Sequence of chain 1.A:
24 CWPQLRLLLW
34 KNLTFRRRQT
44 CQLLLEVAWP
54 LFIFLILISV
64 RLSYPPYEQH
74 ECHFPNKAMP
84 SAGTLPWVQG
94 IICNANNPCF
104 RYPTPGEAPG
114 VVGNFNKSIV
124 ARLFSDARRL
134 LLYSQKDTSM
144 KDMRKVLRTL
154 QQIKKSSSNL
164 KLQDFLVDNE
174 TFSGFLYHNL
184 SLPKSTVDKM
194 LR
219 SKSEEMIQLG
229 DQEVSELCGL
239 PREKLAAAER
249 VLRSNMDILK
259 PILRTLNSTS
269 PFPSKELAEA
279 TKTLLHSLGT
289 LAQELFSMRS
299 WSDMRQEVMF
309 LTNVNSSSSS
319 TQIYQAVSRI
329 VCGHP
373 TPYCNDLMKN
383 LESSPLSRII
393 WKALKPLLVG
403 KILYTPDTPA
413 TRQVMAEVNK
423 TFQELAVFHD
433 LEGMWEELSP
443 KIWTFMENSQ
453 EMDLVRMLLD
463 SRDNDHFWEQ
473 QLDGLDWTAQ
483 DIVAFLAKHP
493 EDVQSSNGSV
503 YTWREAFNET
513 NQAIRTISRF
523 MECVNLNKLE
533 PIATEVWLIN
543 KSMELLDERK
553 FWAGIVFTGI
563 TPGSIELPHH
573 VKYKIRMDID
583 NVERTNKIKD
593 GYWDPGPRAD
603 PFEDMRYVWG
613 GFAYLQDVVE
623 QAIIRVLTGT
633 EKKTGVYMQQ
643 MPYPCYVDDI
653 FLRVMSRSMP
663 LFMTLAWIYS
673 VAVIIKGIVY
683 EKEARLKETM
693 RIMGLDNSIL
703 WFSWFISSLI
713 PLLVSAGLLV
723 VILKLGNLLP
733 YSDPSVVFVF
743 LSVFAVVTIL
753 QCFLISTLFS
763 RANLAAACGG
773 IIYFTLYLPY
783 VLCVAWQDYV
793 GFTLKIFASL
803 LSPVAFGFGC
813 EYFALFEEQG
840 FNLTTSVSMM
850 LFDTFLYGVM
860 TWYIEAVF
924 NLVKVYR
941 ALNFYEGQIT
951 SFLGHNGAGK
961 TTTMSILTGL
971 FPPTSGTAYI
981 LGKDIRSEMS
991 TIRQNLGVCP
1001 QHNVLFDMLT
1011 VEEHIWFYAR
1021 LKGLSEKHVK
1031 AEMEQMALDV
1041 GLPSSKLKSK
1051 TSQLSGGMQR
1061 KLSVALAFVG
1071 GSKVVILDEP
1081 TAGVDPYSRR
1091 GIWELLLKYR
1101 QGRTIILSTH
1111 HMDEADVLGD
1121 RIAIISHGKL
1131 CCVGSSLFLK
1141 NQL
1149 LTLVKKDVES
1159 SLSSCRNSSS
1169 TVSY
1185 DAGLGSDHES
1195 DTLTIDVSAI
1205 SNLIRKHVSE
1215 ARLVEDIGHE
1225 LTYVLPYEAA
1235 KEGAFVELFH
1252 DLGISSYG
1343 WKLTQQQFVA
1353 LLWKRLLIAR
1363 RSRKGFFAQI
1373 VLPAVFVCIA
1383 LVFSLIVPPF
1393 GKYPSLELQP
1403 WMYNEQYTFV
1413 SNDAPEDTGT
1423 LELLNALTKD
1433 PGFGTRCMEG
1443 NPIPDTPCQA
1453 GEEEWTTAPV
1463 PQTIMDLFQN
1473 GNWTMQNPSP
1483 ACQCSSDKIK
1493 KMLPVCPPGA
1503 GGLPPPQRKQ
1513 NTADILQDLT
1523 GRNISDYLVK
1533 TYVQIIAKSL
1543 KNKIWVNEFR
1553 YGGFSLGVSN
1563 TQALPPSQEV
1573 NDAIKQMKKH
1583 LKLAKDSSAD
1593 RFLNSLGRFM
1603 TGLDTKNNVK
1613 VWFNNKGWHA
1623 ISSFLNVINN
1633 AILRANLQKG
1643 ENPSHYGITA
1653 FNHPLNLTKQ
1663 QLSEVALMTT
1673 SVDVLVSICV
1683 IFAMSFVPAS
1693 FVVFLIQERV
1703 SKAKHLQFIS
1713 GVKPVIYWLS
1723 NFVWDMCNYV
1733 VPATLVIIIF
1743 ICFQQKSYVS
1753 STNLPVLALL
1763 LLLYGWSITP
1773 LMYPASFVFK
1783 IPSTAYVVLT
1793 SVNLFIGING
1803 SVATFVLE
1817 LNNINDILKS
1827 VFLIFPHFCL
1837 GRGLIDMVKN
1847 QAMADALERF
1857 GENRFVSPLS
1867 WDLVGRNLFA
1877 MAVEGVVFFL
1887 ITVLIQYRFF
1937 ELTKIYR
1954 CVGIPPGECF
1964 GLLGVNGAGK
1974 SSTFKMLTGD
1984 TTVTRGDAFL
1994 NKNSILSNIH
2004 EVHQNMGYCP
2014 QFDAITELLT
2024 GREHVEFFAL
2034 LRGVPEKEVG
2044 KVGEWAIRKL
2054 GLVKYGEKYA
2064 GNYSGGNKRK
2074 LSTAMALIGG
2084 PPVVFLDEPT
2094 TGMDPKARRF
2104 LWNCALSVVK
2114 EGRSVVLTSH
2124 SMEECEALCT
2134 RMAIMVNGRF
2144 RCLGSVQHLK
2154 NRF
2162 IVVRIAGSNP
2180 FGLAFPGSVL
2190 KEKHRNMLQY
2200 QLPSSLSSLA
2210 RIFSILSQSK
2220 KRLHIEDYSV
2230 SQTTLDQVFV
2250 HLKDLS

The protein below binds the small molecule below.
Small molecule (SMILES): CC(=O)N[C@@H]1[C@@H](O)[C@H](O)[C@@H](CO)O[C@H]1O

Binding-site contacts:
Ligand atom O6 contacts residue ALA428 of chain 1.A at 4.4 Å.
Ligand atom O7 contacts residue ASN421 of chain 1.A at 3.0 Å (h-bond).
Ligand atom C3 contacts residue ASN529 of chain 1.A at 3.8 Å.
Ligand atom O5 contacts residue GLN425 of chain 1.A at 3.9 Å.
Ligand atom O6 contacts residue LEU528 of chain 1.A at 2.5 Å (h-bond).
Ligand atom O5 contacts residue ASN421 of chain 1.A at 2.4 Å (h-bond).
Ligand atom C6 contacts residue ASN421 of chain 1.A at 4.4 Å.
Ligand atom C5 contacts residue LEU528 of chain 1.A at 3.6 Å (hydrophobic).
Ligand atom C1 contacts residue ASN421 of chain 1.A at 1.4 Å.
Ligand atom C2 contacts residue ASN421 of chain 1.A at 2.4 Å.
Ligand atom C4 contacts residue GLN425 of chain 1.A at 4.4 Å.
Ligand atom O5 contacts residue ASN529 of chain 1.A at 4.4 Å.
Ligand atom O6 contacts residue GLN425 of chain 1.A at 3.8 Å.
Ligand atom C5 contacts residue GLN425 of chain 1.A at 4.2 Å.
Ligand atom N2 contacts residue ASN421 of chain 1.A at 2.9 Å (h-bond).
Ligand atom O6 contacts residue ASN529 of chain 1.A at 4.1 Å.
Ligand atom C7 contacts residue ASN421 of chain 1.A at 3.2 Å.
Ligand atom C5 contacts residue ASN421 of chain 1.A at 3.6 Å.
Ligand atom C3 contacts residue ASN421 of chain 1.A at 3.8 Å.
Ligand atom O6 contacts residue ASN421 of chain 1.A at 4.1 Å.
Ligand atom C4 contacts residue ASN529 of chain 1.A at 3.5 Å.
Ligand atom C6 contacts residue LEU528 of chain 1.A at 3.6 Å (hydrophobic).
Ligand atom O4 contacts residue ASN529 of chain 1.A at 2.9 Å (h-bond).
Ligand atom C6 contacts residue ASN529 of chain 1.A at 3.9 Å.
Ligand atom C4 contacts residue ASN421 of chain 1.A at 4.2 Å.
Ligand atom C5 contacts residue ASN529 of chain 1.A at 3.2 Å.
Ligand atom C8 contacts residue ASN421 of chain 1.A at 4.4 Å.
Ligand atom O5 contacts residue LEU528 of chain 1.A at 3.9 Å.
Ligand atom C6 contacts residue GLN425 of chain 1.A at 3.7 Å.